Binding-site contacts:
Ligand atom O7 contacts residue TYR793 of chain 1.C at 4.1 Å.
Ligand atom C8 contacts residue ASN706 of chain 1.B at 4.5 Å.
Ligand atom C5 contacts residue ASN706 of chain 1.B at 3.6 Å.
Ligand atom O7 contacts residue ILE1127 of chain 1.B at 4.2 Å.
Ligand atom C7 contacts residue ASN706 of chain 1.B at 3.2 Å.
Ligand atom C1 contacts residue ASN706 of chain 1.B at 1.4 Å.
Ligand atom C8 contacts residue ILE1127 of chain 1.B at 4.3 Å (hydrophobic).
Ligand atom C2 contacts residue TYR793 of chain 1.C at 4.3 Å (hydrophobic).
Ligand atom O5 contacts residue ASN706 of chain 1.B at 2.3 Å (h-bond).
Ligand atom O6 contacts residue TYR793 of chain 1.C at 4.2 Å.
Ligand atom O6 contacts residue ILE791 of chain 1.C at 3.9 Å.
Ligand atom N2 contacts residue ASN706 of chain 1.B at 3.0 Å (h-bond).
Ligand atom O7 contacts residue ASN706 of chain 1.B at 3.0 Å (h-bond).
Ligand atom C6 contacts residue ILE791 of chain 1.C at 4.3 Å (hydrophobic).
Ligand atom C4 contacts residue ASN706 of chain 1.B at 4.2 Å.
Ligand atom C2 contacts residue ASN706 of chain 1.B at 2.4 Å.
Ligand atom C8 contacts residue GLY1128 of chain 1.B at 4.5 Å.
Ligand atom C3 contacts residue ASN706 of chain 1.B at 3.8 Å.

This small molecule binds to this protein.
Small molecule (SMILES): CC(=O)N[C@@H]1[C@@H](O)[C@H](O)[C@@H](CO)O[C@H]1O

Sequence of chain 1.B:
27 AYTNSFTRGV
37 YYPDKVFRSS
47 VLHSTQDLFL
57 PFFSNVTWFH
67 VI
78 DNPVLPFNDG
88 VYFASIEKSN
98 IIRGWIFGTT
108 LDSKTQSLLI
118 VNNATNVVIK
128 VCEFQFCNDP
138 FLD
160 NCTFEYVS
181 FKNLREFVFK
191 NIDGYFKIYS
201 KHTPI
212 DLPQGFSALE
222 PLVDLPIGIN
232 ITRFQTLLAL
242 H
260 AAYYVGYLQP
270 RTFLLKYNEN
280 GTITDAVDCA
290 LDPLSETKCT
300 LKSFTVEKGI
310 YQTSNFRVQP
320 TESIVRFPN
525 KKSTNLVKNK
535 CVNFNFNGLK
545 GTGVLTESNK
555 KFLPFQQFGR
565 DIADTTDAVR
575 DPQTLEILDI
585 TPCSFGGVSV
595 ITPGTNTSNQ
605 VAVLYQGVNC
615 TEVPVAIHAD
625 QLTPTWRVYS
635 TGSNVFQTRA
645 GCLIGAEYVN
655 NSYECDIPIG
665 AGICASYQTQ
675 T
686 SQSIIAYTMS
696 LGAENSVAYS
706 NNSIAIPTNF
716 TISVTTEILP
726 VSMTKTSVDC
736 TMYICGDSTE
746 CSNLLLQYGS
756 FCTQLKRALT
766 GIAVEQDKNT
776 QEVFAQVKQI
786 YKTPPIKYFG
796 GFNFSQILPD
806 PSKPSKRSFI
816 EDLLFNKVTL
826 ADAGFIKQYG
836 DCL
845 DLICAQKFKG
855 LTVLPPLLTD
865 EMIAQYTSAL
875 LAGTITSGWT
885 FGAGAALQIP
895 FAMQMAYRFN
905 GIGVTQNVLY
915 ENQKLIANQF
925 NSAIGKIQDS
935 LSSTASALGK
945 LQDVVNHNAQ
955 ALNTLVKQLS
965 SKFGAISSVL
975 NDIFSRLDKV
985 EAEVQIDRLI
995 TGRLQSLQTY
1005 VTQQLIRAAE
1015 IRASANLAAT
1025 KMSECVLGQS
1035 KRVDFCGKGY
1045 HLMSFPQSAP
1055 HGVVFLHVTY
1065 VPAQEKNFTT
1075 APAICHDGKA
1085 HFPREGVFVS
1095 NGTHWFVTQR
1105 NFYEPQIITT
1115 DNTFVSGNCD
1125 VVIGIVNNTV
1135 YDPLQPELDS

Sequence of chain 1.C:
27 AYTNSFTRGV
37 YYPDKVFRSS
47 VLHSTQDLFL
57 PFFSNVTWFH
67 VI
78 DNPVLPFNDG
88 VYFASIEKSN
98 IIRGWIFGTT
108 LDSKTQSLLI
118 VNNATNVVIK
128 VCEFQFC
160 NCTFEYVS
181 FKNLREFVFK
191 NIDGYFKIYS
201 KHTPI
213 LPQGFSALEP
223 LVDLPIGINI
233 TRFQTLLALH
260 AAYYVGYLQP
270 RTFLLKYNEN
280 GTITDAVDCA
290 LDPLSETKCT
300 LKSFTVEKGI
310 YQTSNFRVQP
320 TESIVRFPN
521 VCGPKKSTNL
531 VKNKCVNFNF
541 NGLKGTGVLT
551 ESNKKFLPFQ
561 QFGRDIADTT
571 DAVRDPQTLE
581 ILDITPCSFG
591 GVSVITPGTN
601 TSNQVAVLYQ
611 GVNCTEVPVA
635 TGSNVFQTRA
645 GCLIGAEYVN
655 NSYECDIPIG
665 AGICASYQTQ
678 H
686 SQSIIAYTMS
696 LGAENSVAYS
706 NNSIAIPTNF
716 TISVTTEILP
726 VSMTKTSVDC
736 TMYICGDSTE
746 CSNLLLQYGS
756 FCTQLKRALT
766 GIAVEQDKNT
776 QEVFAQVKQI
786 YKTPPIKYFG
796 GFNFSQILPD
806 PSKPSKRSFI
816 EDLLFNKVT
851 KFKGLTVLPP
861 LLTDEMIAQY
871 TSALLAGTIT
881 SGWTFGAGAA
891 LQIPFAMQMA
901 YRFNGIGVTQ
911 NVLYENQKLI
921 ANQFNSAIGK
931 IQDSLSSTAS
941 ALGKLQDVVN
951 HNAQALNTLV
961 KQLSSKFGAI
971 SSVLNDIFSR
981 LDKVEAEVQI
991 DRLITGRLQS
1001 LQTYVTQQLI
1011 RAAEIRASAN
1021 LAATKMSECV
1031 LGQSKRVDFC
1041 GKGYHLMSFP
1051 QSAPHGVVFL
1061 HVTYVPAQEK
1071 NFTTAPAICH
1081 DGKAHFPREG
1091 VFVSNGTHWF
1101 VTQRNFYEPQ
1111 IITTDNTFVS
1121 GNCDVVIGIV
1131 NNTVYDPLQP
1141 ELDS